A protein and the small-molecule ligand that binds it are described below.
Small molecule (SMILES): CC(=O)N[C@H]1[C@H](O[C@H]2[C@H](O)[C@@H](NC(C)=O)CO[C@@H]2CO[C@@H]2O[C@@H](C)[C@@H](O)[C@@H](O)[C@@H]2O)O[C@H](CO)[C@@H](O)[C@@H]1O

Binding-site contacts:
Ligand atom O7 contacts residue ASN628 of chain 1.A at 3.5 Å (h-bond).
Ligand atom C3 contacts residue ASN628 of chain 1.A at 3.8 Å.
Ligand atom N2 contacts residue NAG2 of chain 1.J at 3.3 Å (h-bond).
Ligand atom C8 contacts residue ASN628 of chain 1.A at 4.1 Å.
Ligand atom O5 contacts residue NAG2 of chain 1.J at 3.4 Å.
Ligand atom C2 contacts residue ASN628 of chain 1.A at 2.4 Å.
Ligand atom C6 contacts residue NAG2 of chain 1.J at 4.1 Å.
Ligand atom C2 contacts residue NAG2 of chain 1.J at 3.8 Å.
Ligand atom O3 contacts residue MAN5 of chain 1.J at 3.9 Å.
Ligand atom O5 contacts residue ASN628 of chain 1.A at 2.4 Å (h-bond).
Ligand atom C8 contacts residue MAN5 of chain 1.J at 3.9 Å.
Ligand atom C4 contacts residue ASN628 of chain 1.A at 4.2 Å.
Ligand atom C8 contacts residue BMA3 of chain 1.J at 4.2 Å.
Ligand atom C1 contacts residue NAG2 of chain 1.J at 3.6 Å.
Ligand atom C3 contacts residue NAG2 of chain 1.J at 4.0 Å.
Ligand atom C7 contacts residue MAN5 of chain 1.J at 4.2 Å.
Ligand atom N2 contacts residue ASN628 of chain 1.A at 2.9 Å (h-bond).
Ligand atom C6 contacts residue LYS620 of chain 1.A at 3.5 Å.
Ligand atom C1 contacts residue ASN628 of chain 1.A at 1.5 Å.
Ligand atom O3 contacts residue BMA3 of chain 1.J at 4.0 Å.
Ligand atom C5 contacts residue NAG2 of chain 1.J at 3.6 Å.
Ligand atom O7 contacts residue MAN5 of chain 1.J at 4.3 Å.
Ligand atom C7 contacts residue NAG2 of chain 1.J at 4.4 Å.
Ligand atom C5 contacts residue ASN628 of chain 1.A at 3.7 Å.
Ligand atom C7 contacts residue ASN628 of chain 1.A at 3.4 Å.

Sequence of chain 1.A:
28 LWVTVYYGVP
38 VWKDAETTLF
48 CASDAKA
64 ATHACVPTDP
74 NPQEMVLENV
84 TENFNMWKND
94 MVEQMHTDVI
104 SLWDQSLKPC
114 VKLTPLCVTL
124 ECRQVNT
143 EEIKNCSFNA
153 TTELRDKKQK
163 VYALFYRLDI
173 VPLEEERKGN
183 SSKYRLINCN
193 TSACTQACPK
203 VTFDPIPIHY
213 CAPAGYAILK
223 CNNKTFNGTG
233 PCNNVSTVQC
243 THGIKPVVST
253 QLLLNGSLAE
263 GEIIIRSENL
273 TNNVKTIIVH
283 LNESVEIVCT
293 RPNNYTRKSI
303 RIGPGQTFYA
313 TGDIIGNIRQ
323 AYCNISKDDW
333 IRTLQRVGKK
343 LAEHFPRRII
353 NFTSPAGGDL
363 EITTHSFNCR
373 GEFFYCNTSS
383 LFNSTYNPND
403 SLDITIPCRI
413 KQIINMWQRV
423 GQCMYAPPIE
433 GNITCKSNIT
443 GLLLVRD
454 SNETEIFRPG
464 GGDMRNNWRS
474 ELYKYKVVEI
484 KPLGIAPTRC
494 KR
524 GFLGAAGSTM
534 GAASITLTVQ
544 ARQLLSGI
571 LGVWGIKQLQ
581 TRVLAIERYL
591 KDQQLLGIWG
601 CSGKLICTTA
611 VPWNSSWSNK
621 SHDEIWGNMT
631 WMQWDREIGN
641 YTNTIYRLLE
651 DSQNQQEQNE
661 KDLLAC